Binding-site contacts:
Ligand atom C8 contacts residue PRO59 of chain 1.C at 3.8 Å (hydrophobic).
Ligand atom C1 contacts residue ASN62 of chain 1.C at 1.4 Å.
Ligand atom C7 contacts residue PRO60 of chain 1.C at 3.7 Å (hydrophobic).
Ligand atom C4 contacts residue ASN62 of chain 1.C at 4.2 Å.
Ligand atom C1 contacts residue PRO60 of chain 1.C at 4.0 Å (hydrophobic).
Ligand atom C3 contacts residue ASN62 of chain 1.C at 3.8 Å.
Ligand atom C7 contacts residue PRO59 of chain 1.C at 4.4 Å (hydrophobic).
Ligand atom C8 contacts residue ASN55 of chain 1.C at 3.4 Å.
Ligand atom N2 contacts residue PRO59 of chain 1.C at 3.7 Å.
Ligand atom O5 contacts residue ASN62 of chain 1.C at 2.4 Å (h-bond).
Ligand atom C3 contacts residue PRO59 of chain 1.C at 4.2 Å (hydrophobic).
Ligand atom C5 contacts residue ASN62 of chain 1.C at 3.7 Å.
Ligand atom O3 contacts residue PRO59 of chain 1.C at 3.9 Å.
Ligand atom O7 contacts residue ASN62 of chain 1.C at 3.2 Å (h-bond).
Ligand atom N2 contacts residue ASN62 of chain 1.C at 2.9 Å (h-bond).
Ligand atom C2 contacts residue ASN62 of chain 1.C at 2.5 Å.
Ligand atom C7 contacts residue ASN62 of chain 1.C at 3.2 Å.
Ligand atom C8 contacts residue ASN62 of chain 1.C at 4.4 Å.
Ligand atom N2 contacts residue PRO60 of chain 1.C at 3.3 Å (h-bond).
Ligand atom C8 contacts residue PRO60 of chain 1.C at 3.5 Å (hydrophobic).
Ligand atom C2 contacts residue PRO60 of chain 1.C at 4.2 Å (hydrophobic).

Sequence of chain 1.C:
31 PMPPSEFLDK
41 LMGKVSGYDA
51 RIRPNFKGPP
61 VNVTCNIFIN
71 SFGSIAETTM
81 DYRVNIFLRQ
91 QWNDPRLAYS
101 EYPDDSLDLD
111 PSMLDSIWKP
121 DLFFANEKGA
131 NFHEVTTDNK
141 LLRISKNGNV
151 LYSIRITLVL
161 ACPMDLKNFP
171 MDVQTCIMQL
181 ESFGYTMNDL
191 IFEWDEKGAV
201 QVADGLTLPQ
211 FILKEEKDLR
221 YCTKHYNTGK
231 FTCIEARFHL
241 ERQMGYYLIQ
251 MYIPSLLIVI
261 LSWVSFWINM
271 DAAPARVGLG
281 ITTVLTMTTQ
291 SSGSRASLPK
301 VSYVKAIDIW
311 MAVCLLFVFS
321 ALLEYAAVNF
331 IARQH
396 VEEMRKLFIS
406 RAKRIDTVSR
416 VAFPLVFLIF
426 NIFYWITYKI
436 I

The protein below binds the small molecule below.
Small molecule (SMILES): CC(=O)N[C@H]1[C@H](O[C@H]2[C@H](O)[C@@H](NC(C)=O)CO[C@@H]2CO)O[C@H](CO)[C@@H](O[C@@H]2O[C@H](CO)[C@@H](O)[C@H](O)[C@@H]2O)[C@@H]1O